Binding-site contacts:
Ligand atom O6 contacts residue VAL175 of chain 1.A at 2.8 Å (h-bond).
Ligand atom OAJ contacts residue ASP181 of chain 1.A at 3.2 Å (salt-bridge).
Ligand atom OAF contacts residue ASP125 of chain 1.A at 3.3 Å.
Ligand atom C5 contacts residue LYS153 of chain 1.A at 3.6 Å.
Ligand atom N7 contacts residue ASP125 of chain 1.A at 3.8 Å.
Ligand atom OAD contacts residue LEU64 of chain 1.A at 3.7 Å.
Ligand atom PBH contacts residue LYS65 of chain 1.A at 3.7 Å.
Ligand atom OAE contacts residue GLY127 of chain 1.A at 2.9 Å (h-bond).
Ligand atom OAB contacts residue LEU128 of chain 1.A at 3.5 Å (h-bond).
Ligand atom N7 contacts residue LYS153 of chain 1.A at 3.1 Å (salt-bridge).
Ligand atom C6 contacts residue PHE174 of chain 1.A at 3.7 Å (hydrophobic).
Ligand atom OAI contacts residue ARG187 of chain 1.A at 3.0 Å (salt-bridge).
Ligand atom OAJ contacts residue ARG187 of chain 1.A at 3.1 Å (salt-bridge).
Ligand atom C2 contacts residue PHE174 of chain 1.A at 3.4 Å (hydrophobic).
Ligand atom OAD contacts residue LYS65 of chain 1.A at 3.1 Å (salt-bridge).
Ligand atom C2 contacts residue ASP181 of chain 1.A at 3.8 Å.
Ligand atom OAD contacts residue GLY66 of chain 1.A at 2.8 Å (h-bond).
Ligand atom PBH contacts residue ARG187 of chain 1.A at 3.7 Å.
Ligand atom OAE contacts residue SER126 of chain 1.A at 3.3 Å (h-bond).
Ligand atom C2 contacts residue VAL175 of chain 1.A at 3.4 Å (hydrophobic).
Ligand atom C2 contacts residue LEU180 of chain 1.A at 3.7 Å (hydrophobic).
Ligand atom N1 contacts residue VAL175 of chain 1.A at 2.5 Å (h-bond).
Ligand atom CAO contacts residue VAL123 of chain 1.A at 3.8 Å (hydrophobic).
Ligand atom C6 contacts residue VAL175 of chain 1.A at 3.4 Å (hydrophobic).
Ligand atom N1 contacts residue PHE174 of chain 1.A at 3.6 Å.
Ligand atom O6 contacts residue LYS153 of chain 1.A at 2.8 Å (salt-bridge).
Ligand atom OAH contacts residue SER91 of chain 1.A at 3.4 Å (h-bond).
Ligand atom OAB contacts residue SER126 of chain 1.A at 3.6 Å (h-bond).
Ligand atom PBF contacts residue SER126 of chain 1.A at 3.8 Å.
Ligand atom PBF contacts residue GLY127 of chain 1.A at 3.7 Å.
Ligand atom OAE contacts residue VAL124 of chain 1.A at 3.6 Å.
Ligand atom N3 contacts residue PHE174 of chain 1.A at 3.8 Å.
Ligand atom OAJ contacts residue MG1 of chain 1.F at 2.4 Å.
Ligand atom OAB contacts residue THR129 of chain 1.A at 2.9 Å (h-bond).
Ligand atom OAE contacts residue ASP125 of chain 1.A at 2.7 Å (salt-bridge).
Ligand atom C6 contacts residue LYS153 of chain 1.A at 3.6 Å.
Ligand atom C8 contacts residue ASP125 of chain 1.A at 3.3 Å.
Ligand atom OAI contacts residue LYS65 of chain 1.A at 3.3 Å (salt-bridge).
Ligand atom O6 contacts residue PHE174 of chain 1.A at 3.4 Å.
Ligand atom OAF contacts residue SER126 of chain 1.A at 3.0 Å (h-bond).

The small molecule below binds the protein below.
Small molecule (SMILES): O=c1nc[nH]c2c1ncn2CCN(CCN(CCP(=O)(O)O)CCP(=O)(O)O)CCP(=O)(O)O

Sequence of chain 1.A:
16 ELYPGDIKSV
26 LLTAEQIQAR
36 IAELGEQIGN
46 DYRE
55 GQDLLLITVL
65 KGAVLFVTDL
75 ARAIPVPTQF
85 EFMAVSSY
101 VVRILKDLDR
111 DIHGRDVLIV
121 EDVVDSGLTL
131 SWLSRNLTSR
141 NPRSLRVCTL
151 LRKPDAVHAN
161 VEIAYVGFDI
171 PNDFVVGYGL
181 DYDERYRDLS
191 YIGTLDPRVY